Binding-site contacts:
Ligand atom C6 contacts residue LEU127 of chain 1.B at 4.1 Å (hydrophobic).
Ligand atom C6 contacts residue PRO144 of chain 1.B at 4.4 Å (hydrophobic).
Ligand atom C5 contacts residue LEU127 of chain 1.B at 4.4 Å (hydrophobic).
Ligand atom C7 contacts residue GLU235 of chain 1.B at 3.9 Å.
Ligand atom C1 contacts residue GLU235 of chain 1.B at 4.5 Å.
Ligand atom N2 contacts residue ASN331 of chain 1.B at 2.9 Å (h-bond).
Ligand atom C8 contacts residue ALA329 of chain 1.B at 3.4 Å (hydrophobic).
Ligand atom C1 contacts residue ASN331 of chain 1.B at 1.4 Å.
Ligand atom O6 contacts residue LEU127 of chain 1.B at 4.3 Å.
Ligand atom C3 contacts residue ASN331 of chain 1.B at 3.8 Å.
Ligand atom C5 contacts residue ASN331 of chain 1.B at 3.7 Å.
Ligand atom O6 contacts residue PRO144 of chain 1.B at 4.2 Å.
Ligand atom C7 contacts residue ASN331 of chain 1.B at 3.5 Å.
Ligand atom C8 contacts residue PHE330 of chain 1.B at 4.1 Å (hydrophobic).
Ligand atom O7 contacts residue GLU235 of chain 1.B at 2.8 Å (salt-bridge).
Ligand atom O7 contacts residue ASN331 of chain 1.B at 3.5 Å (h-bond).
Ligand atom C8 contacts residue HIS304 of chain 1.B at 3.9 Å.
Ligand atom C4 contacts residue ASN331 of chain 1.B at 4.2 Å.
Ligand atom C2 contacts residue ASN331 of chain 1.B at 2.5 Å.
Ligand atom C8 contacts residue ASN331 of chain 1.B at 4.4 Å.
Ligand atom O5 contacts residue ASN331 of chain 1.B at 2.4 Å (h-bond).

A protein and the small-molecule ligand that binds it are described below.
Small molecule (SMILES): CC(=O)N[C@@H]1[C@@H](O)[C@H](O)[C@@H](CO)O[C@H]1O

Sequence of chain 1.B:
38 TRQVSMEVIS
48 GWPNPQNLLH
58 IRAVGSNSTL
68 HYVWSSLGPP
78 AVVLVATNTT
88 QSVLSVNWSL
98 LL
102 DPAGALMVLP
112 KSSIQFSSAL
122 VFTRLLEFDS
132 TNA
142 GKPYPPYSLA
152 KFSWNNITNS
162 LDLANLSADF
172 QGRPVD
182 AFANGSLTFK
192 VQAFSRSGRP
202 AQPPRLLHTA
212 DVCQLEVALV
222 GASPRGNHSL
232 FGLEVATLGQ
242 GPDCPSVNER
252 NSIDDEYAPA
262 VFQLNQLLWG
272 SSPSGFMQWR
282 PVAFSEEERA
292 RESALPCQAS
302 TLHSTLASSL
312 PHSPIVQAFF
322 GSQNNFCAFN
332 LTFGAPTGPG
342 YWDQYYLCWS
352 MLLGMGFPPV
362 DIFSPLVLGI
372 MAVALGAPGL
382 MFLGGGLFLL